Binding-site contacts:
Ligand atom O5 contacts residue SER324 of chain 2.A at 2.2 Å (h-bond).
Ligand atom O5 contacts residue GLY323 of chain 2.A at 3.6 Å (h-bond).
Ligand atom O4 contacts residue SER324 of chain 2.A at 4.4 Å.
Ligand atom O5 contacts residue THR316 of chain 2.A at 4.0 Å.
Ligand atom C3 contacts residue SER324 of chain 2.A at 2.9 Å.
Ligand atom O6 contacts residue GLY323 of chain 2.A at 4.4 Å.
Ligand atom O6 contacts residue ALA315 of chain 2.A at 4.1 Å.
Ligand atom C2 contacts residue ASP321 of chain 2.A at 4.3 Å.
Ligand atom C2 contacts residue ASP317 of chain 2.A at 3.4 Å.
Ligand atom O2 contacts residue SER319 of chain 2.A at 2.9 Å (h-bond).
Ligand atom O3 contacts residue ASP321 of chain 2.A at 3.8 Å.
Ligand atom C5 contacts residue GLY323 of chain 2.A at 3.7 Å.
Ligand atom C3 contacts residue ASP321 of chain 2.A at 3.5 Å.
Ligand atom C3 contacts residue SER319 of chain 2.A at 4.5 Å.
Ligand atom C6 contacts residue ALA315 of chain 2.A at 4.3 Å (hydrophobic).
Ligand atom C1 contacts residue ALA315 of chain 2.A at 3.4 Å (hydrophobic).
Ligand atom O5 contacts residue ALA315 of chain 2.A at 3.3 Å (h-bond).
Ligand atom C2 contacts residue SER324 of chain 2.A at 2.4 Å.
Ligand atom C6 contacts residue SER324 of chain 2.A at 4.1 Å.
Ligand atom C2 contacts residue SER319 of chain 2.A at 3.8 Å.
Ligand atom C4 contacts residue SER324 of chain 2.A at 3.4 Å.
Ligand atom O6 contacts residue THR316 of chain 2.A at 4.2 Å.
Ligand atom O2 contacts residue ASP321 of chain 2.A at 4.0 Å.
Ligand atom O3 contacts residue SER324 of chain 2.A at 4.3 Å.
Ligand atom C1 contacts residue GLY323 of chain 2.A at 4.3 Å.
Ligand atom O2 contacts residue ASP317 of chain 2.A at 2.7 Å (salt-bridge).
Ligand atom O2 contacts residue SER324 of chain 2.A at 2.8 Å (h-bond).
Ligand atom C1 contacts residue ASP317 of chain 2.A at 3.4 Å.
Ligand atom C1 contacts residue SER319 of chain 2.A at 3.8 Å.
Ligand atom C5 contacts residue SER324 of chain 2.A at 2.7 Å.
Ligand atom C1 contacts residue THR316 of chain 2.A at 4.1 Å.
Ligand atom C1 contacts residue SER324 of chain 2.A at 1.4 Å.
Ligand atom C2 contacts residue THR316 of chain 2.A at 4.4 Å.
Ligand atom C6 contacts residue GLY323 of chain 2.A at 3.5 Å.

Sequence of chain 2.A:
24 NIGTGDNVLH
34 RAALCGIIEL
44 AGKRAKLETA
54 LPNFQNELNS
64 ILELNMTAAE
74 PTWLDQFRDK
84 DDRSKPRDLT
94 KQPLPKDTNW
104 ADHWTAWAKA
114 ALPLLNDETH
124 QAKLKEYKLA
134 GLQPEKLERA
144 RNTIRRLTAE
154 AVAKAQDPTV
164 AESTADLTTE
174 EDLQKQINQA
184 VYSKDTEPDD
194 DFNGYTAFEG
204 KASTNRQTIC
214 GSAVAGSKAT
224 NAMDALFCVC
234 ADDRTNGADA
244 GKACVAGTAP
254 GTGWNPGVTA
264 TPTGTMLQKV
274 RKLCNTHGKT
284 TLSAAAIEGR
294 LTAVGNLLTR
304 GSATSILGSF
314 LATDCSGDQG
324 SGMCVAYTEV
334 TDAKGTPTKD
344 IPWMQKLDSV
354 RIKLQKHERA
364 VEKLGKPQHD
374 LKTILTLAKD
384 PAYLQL

A small-molecule ligand and the protein it binds are described below.
Small molecule (SMILES): OC[C@H]1O[C@H](O)[C@H](O)[C@@H](O)[C@@H]1O